Binding-site contacts:
Ligand atom C6 contacts residue ASP194 of chain 1.D at 3.1 Å.
Ligand atom C2 contacts residue PHE26 of chain 1.C at 3.4 Å (hydrophobic).
Ligand atom C1 contacts residue SER25 of chain 1.C at 1.4 Å.
Ligand atom C6 contacts residue ARG38 of chain 1.C at 4.5 Å.
Ligand atom C1 contacts residue PHE26 of chain 1.C at 3.7 Å (hydrophobic).
Ligand atom O6 contacts residue GLN195 of chain 1.D at 2.7 Å (h-bond).
Ligand atom C2 contacts residue SER25 of chain 1.C at 2.3 Å.
Ligand atom O4 contacts residue TYR192 of chain 1.D at 4.3 Å.
Ligand atom C3 contacts residue SER25 of chain 1.C at 3.7 Å.
Ligand atom O5 contacts residue PHE26 of chain 1.C at 4.2 Å.
Ligand atom O6 contacts residue ARG38 of chain 1.C at 4.4 Å.
Ligand atom O4 contacts residue ARG38 of chain 1.C at 4.2 Å.
Ligand atom O6 contacts residue ASP194 of chain 1.D at 2.4 Å (salt-bridge).
Ligand atom O2 contacts residue SER25 of chain 1.C at 2.8 Å (h-bond).
Ligand atom C4 contacts residue ARG38 of chain 1.C at 4.3 Å.
Ligand atom C4 contacts residue SER25 of chain 1.C at 4.1 Å.
Ligand atom O5 contacts residue SER25 of chain 1.C at 2.3 Å (h-bond).
Ligand atom C5 contacts residue SER25 of chain 1.C at 3.6 Å.
Ligand atom O4 contacts residue ASP194 of chain 1.D at 4.2 Å.
Ligand atom C6 contacts residue GLN195 of chain 1.D at 3.7 Å.
Ligand atom O2 contacts residue PHE26 of chain 1.C at 3.3 Å (h-bond).
Ligand atom C5 contacts residue ASP194 of chain 1.D at 4.4 Å.

Sequence of chain 1.C:
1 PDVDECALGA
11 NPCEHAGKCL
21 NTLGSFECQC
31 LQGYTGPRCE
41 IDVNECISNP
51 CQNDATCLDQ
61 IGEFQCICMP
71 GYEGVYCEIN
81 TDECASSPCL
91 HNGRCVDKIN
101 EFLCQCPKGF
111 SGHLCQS

Sequence of chain 1.D:
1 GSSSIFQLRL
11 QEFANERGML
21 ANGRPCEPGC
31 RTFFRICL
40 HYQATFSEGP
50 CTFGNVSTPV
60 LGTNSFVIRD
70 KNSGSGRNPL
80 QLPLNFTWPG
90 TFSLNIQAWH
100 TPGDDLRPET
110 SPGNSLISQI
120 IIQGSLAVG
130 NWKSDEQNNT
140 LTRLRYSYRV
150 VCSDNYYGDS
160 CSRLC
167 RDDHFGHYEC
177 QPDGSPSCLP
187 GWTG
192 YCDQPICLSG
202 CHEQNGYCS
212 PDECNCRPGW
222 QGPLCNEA

A small-molecule ligand and the protein it binds are described below.
Small molecule (SMILES): OC[C@H]1O[C@@H](O)[C@H](O)[C@@H](O)[C@@H]1O